Sequence of chain 1.D:
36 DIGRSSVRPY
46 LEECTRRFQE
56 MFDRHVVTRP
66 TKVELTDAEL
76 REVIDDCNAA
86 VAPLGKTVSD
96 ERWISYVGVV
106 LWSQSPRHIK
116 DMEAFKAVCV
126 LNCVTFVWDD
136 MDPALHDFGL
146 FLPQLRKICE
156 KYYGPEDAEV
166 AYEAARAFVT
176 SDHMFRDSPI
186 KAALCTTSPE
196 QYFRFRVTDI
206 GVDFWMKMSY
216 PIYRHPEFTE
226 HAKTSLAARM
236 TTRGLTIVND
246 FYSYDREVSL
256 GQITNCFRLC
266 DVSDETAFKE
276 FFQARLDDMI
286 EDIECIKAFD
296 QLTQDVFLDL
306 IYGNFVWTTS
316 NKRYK

This protein binds this small molecule.
Small molecule (SMILES): CC(C)=CCC/C(C)=C/CCC(C)=CCCC(C)=CCS[P](=O)(O)OP(=O)(O)O

Binding-site contacts:
Ligand atom O1B contacts residue ARG251 of chain 1.D at 3.0 Å (salt-bridge).
Ligand atom C1 contacts residue ILE205 of chain 1.D at 3.5 Å (hydrophobic).
Ligand atom C11 contacts residue PHE131 of chain 1.D at 3.7 Å (hydrophobic).
Ligand atom C4 contacts residue PHE131 of chain 1.D at 3.6 Å (hydrophobic).
Ligand atom O1B contacts residue ARG318 of chain 1.D at 2.9 Å (salt-bridge).
Ligand atom C19 contacts residue TRP210 of chain 1.D at 3.5 Å (hydrophobic).
Ligand atom O2B contacts residue TYR319 of chain 1.D at 3.7 Å.
Ligand atom C9 contacts residue ASN127 of chain 1.D at 3.0 Å.
Ligand atom O2B contacts residue ASN244 of chain 1.D at 3.0 Å (h-bond).
Ligand atom C8 contacts residue ASN127 of chain 1.D at 3.9 Å.
Ligand atom C19 contacts residue LEU305 of chain 1.D at 3.5 Å (hydrophobic).
Ligand atom O1A contacts residue ARG201 of chain 1.D at 3.1 Å (salt-bridge).
Ligand atom S1 contacts residue ASN244 of chain 1.D at 3.5 Å (h-bond).
Ligand atom C17 contacts residue ASN309 of chain 1.D at 3.8 Å.
Ligand atom O3B contacts residue TYR319 of chain 1.D at 3.0 Å (h-bond).
Ligand atom C10 contacts residue GLY206 of chain 1.D at 3.3 Å.
Ligand atom C9 contacts residue TRP210 of chain 1.D at 3.7 Å (hydrophobic).
Ligand atom C14 contacts residue TRP312 of chain 1.D at 3.7 Å (hydrophobic).
Ligand atom O3B contacts residue ASN244 of chain 1.D at 3.4 Å (h-bond).
Ligand atom O3A contacts residue MG1 of chain 1.L at 3.5 Å.
Ligand atom O1A contacts residue ASN244 of chain 1.D at 3.0 Å (h-bond).
Ligand atom O2B contacts residue SER248 of chain 1.D at 3.3 Å.
Ligand atom O2B contacts residue ARG251 of chain 1.D at 3.5 Å (salt-bridge).
Ligand atom O2A contacts residue ARG201 of chain 1.D at 3.6 Å.
Ligand atom C16 contacts residue ILE205 of chain 1.D at 3.6 Å (hydrophobic).
Ligand atom C11 contacts residue ASN127 of chain 1.D at 3.6 Å.
Ligand atom C5 contacts residue PHE173 of chain 1.D at 3.7 Å (hydrophobic).
Ligand atom C20 contacts residue TRP210 of chain 1.D at 3.8 Å (hydrophobic).
Ligand atom O2B contacts residue MG1 of chain 1.L at 2.0 Å.
Ligand atom O1A contacts residue GLU252 of chain 1.D at 3.1 Å (salt-bridge).
Ligand atom PA contacts residue MG1 of chain 1.L at 3.4 Å.
Ligand atom O2B contacts residue GLU252 of chain 1.D at 3.0 Å (salt-bridge).
Ligand atom PB contacts residue MG1 of chain 1.L at 3.4 Å.
Ligand atom O1A contacts residue MG1 of chain 1.L at 2.1 Å.
Ligand atom PB contacts residue ARG318 of chain 1.D at 3.5 Å.
Ligand atom PB contacts residue ASN244 of chain 1.D at 3.8 Å.
Ligand atom C4 contacts residue ASP134 of chain 1.D at 3.6 Å.
Ligand atom O3B contacts residue ARG318 of chain 1.D at 3.1 Å (salt-bridge).
Ligand atom C10 contacts residue TRP210 of chain 1.D at 3.8 Å (hydrophobic).
Ligand atom C15 contacts residue ILE205 of chain 1.D at 3.7 Å (hydrophobic).